Binding-site contacts:
Ligand atom OP1 contacts residue ILE42 of chain 1.BA at 4.1 Å.
Ligand atom N9 contacts residue PHE190 of chain 1.BA at 3.7 Å.
Ligand atom OP2 contacts residue HIS149 of chain 1.L at 3.3 Å.
Ligand atom O4 contacts residue LYS85 of chain 1.BA at 3.2 Å (salt-bridge).
Ligand atom C4 contacts residue PHE190 of chain 1.BA at 3.4 Å (hydrophobic).
Ligand atom N6 contacts residue PHE190 of chain 1.BA at 3.5 Å.
Ligand atom C7 contacts residue TYR237 of chain 1.BA at 4.1 Å (hydrophobic).
Ligand atom O3' contacts residue TYR237 of chain 1.BA at 3.6 Å.
Ligand atom N7 contacts residue PHE190 of chain 1.BA at 3.5 Å.
Ligand atom OP1 contacts residue VAL153 of chain 1.L at 3.3 Å.
Ligand atom P contacts residue TYR237 of chain 1.BA at 3.8 Å.
Ligand atom N3 contacts residue LYS34 of chain 1.L at 3.3 Å (salt-bridge).
Ligand atom P contacts residue ARG145 of chain 1.L at 3.7 Å.
Ligand atom O3' contacts residue VAL153 of chain 1.L at 4.1 Å.
Ligand atom C5' contacts residue ILE42 of chain 1.BA at 3.8 Å (hydrophobic).
Ligand atom N1 contacts residue PHE190 of chain 1.BA at 3.7 Å.
Ligand atom C1' contacts residue ARG155 of chain 1.L at 3.6 Å.
Ligand atom C2 contacts residue LYS34 of chain 1.L at 3.3 Å.
Ligand atom C2' contacts residue LEU40 of chain 1.BA at 4.0 Å (hydrophobic).
Ligand atom C2 contacts residue PHE190 of chain 1.BA at 4.2 Å (hydrophobic).
Ligand atom C6 contacts residue PHE190 of chain 1.BA at 3.3 Å (hydrophobic).
Ligand atom C2' contacts residue TYR237 of chain 1.BA at 4.0 Å (hydrophobic).
Ligand atom C5 contacts residue PHE190 of chain 1.BA at 3.3 Å (hydrophobic).
Ligand atom O3' contacts residue SER39 of chain 1.BA at 4.1 Å.
Ligand atom OP2 contacts residue ARG235 of chain 1.BA at 2.5 Å (salt-bridge).
Ligand atom N4 contacts residue TYR113 of chain 1.L at 3.8 Å.
Ligand atom C3' contacts residue ILE42 of chain 1.BA at 3.7 Å (hydrophobic).
Ligand atom O5' contacts residue HIS149 of chain 1.L at 4.2 Å.
Ligand atom OP2 contacts residue ARG156 of chain 1.L at 3.8 Å.
Ligand atom C2' contacts residue LYS154 of chain 1.L at 3.6 Å.
Ligand atom C7 contacts residue LEU40 of chain 1.BA at 3.5 Å (hydrophobic).
Ligand atom OP1 contacts residue ARG235 of chain 1.BA at 3.1 Å (salt-bridge).
Ligand atom N3 contacts residue PHE190 of chain 1.BA at 3.9 Å.
Ligand atom OP2 contacts residue TYR237 of chain 1.BA at 2.7 Å (h-bond).
Ligand atom OP1 contacts residue HIS149 of chain 1.L at 3.0 Å.
Ligand atom P contacts residue HIS149 of chain 1.L at 3.8 Å.
Ligand atom C8 contacts residue PHE190 of chain 1.BA at 3.5 Å (hydrophobic).
Ligand atom C2' contacts residue ARG155 of chain 1.L at 3.1 Å.
Ligand atom P contacts residue ARG235 of chain 1.BA at 3.2 Å.
Ligand atom OP1 contacts residue ARG145 of chain 1.L at 2.3 Å (salt-bridge).

A small-molecule ligand and the protein it binds are described below.
Small molecule (SMILES): Cc1cn([C@H]2C[C@H](O[P](=O)(O)OC[C@H]3O[C@@H](n4ccc(N)nc4=O)C[C@@H]3O[P](=O)(O)OC[C@H]3O[C@@H](n4ccc(N)nc4=O)C[C@@H]3O[P](=O)(O)OC[C@H]3O[C@@H](n4ccc(N)nc4=O)C[C@@H]3O[P](=O)(O)OC[C@H]3O[C@@H](n4cnc5c(N)ncnc54)C[C@@H]3O)[C@@H](CO[P](=O)(O)O[C@H]3C[C@H](n4cnc5c(N)ncnc54)O[C@@H]3CO[P](=O)(O)O[C@H]3C[C@H](n4cnc5c(N)ncnc54)O[C@@H]3CO[P](=O)(O)O[C@H]3C[C@H](n4cnc5c(N)ncnc54)O[C@@H]3CO[P](=O)(O)O[C@H]3C[C@H](n4cnc5c(N)ncnc54)O[C@@H]3COP(=O)=O)O2)c(=O)[nH]c1=O

Sequence of chain 1.L:
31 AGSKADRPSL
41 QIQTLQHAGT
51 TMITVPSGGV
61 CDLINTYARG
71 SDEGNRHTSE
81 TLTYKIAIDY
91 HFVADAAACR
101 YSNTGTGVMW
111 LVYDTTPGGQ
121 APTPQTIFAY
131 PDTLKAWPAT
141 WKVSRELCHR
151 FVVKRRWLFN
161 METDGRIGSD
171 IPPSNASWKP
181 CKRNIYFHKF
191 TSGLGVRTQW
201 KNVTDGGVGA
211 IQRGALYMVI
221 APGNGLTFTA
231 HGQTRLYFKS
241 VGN

Sequence of chain 1.BA:
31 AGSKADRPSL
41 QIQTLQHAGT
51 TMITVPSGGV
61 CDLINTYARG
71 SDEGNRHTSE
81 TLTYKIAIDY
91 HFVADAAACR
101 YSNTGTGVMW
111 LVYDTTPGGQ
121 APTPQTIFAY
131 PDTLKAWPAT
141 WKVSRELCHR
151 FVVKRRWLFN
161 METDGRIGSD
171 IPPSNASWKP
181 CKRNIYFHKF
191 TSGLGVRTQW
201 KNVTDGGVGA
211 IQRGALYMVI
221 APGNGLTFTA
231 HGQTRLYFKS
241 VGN